Binding-site contacts:
Ligand atom C10 contacts residue HIS447 of chain 5.A at 3.5 Å.
Ligand atom C4 contacts residue HIS447 of chain 5.A at 3.8 Å.
Ligand atom C10 contacts residue PHE338 of chain 5.A at 3.9 Å (hydrophobic).
Ligand atom C6 contacts residue GLU202 of chain 5.A at 3.9 Å.
Ligand atom C10 contacts residue SER203 of chain 5.A at 3.1 Å.
Ligand atom C7 contacts residue SER203 of chain 5.A at 3.4 Å.
Ligand atom N2 contacts residue TRP86 of chain 5.A at 3.7 Å.
Ligand atom N1 contacts residue HIS447 of chain 5.A at 2.8 Å (h-bond).
Ligand atom C14 contacts residue TRP86 of chain 5.A at 3.6 Å (hydrophobic).
Ligand atom C15 contacts residue TRP86 of chain 5.A at 3.5 Å (hydrophobic).
Ligand atom N1 contacts residue TYR337 of chain 5.A at 3.9 Å.
Ligand atom C9 contacts residue GLY121 of chain 5.A at 3.6 Å.
Ligand atom C4 contacts residue TRP86 of chain 5.A at 3.8 Å (hydrophobic).
Ligand atom C12 contacts residue TRP86 of chain 5.A at 3.6 Å (hydrophobic).
Ligand atom C7 contacts residue HIS447 of chain 5.A at 3.7 Å.
Ligand atom C18 contacts residue TYR337 of chain 5.A at 3.5 Å (hydrophobic).
Ligand atom C3 contacts residue TYR337 of chain 5.A at 3.6 Å (hydrophobic).
Ligand atom C5 contacts residue HIS447 of chain 5.A at 3.8 Å.
Ligand atom C1 contacts residue TYR337 of chain 5.A at 3.5 Å (hydrophobic).
Ligand atom C17 contacts residue TRP439 of chain 5.A at 3.3 Å (hydrophobic).
Ligand atom C17 contacts residue TYR337 of chain 5.A at 3.5 Å (hydrophobic).
Ligand atom O1 contacts residue GLY122 of chain 5.A at 3.0 Å (h-bond).
Ligand atom C2 contacts residue TYR449 of chain 5.A at 3.8 Å (hydrophobic).
Ligand atom C14 contacts residue TYR337 of chain 5.A at 3.8 Å (hydrophobic).
Ligand atom O1 contacts residue SER203 of chain 5.A at 2.3 Å (h-bond).
Ligand atom C5 contacts residue TRP86 of chain 5.A at 3.8 Å (hydrophobic).
Ligand atom C2 contacts residue HIS447 of chain 5.A at 3.4 Å.
Ligand atom C7 contacts residue GLY121 of chain 5.A at 3.9 Å.
Ligand atom C2 contacts residue TYR337 of chain 5.A at 3.5 Å (hydrophobic).
Ligand atom N1 contacts residue TRP86 of chain 5.A at 3.6 Å.
Ligand atom CL1 contacts residue TRP439 of chain 5.A at 3.4 Å.
Ligand atom C3 contacts residue TRP86 of chain 5.A at 3.7 Å (hydrophobic).
Ligand atom C16 contacts residue TYR337 of chain 5.A at 3.6 Å (hydrophobic).
Ligand atom C3 contacts residue HIS447 of chain 5.A at 3.6 Å.
Ligand atom C13 contacts residue TRP86 of chain 5.A at 3.6 Å (hydrophobic).
Ligand atom C8 contacts residue GLY121 of chain 5.A at 3.6 Å.
Ligand atom O1 contacts residue GLY121 of chain 5.A at 3.6 Å (h-bond).
Ligand atom CL1 contacts residue TYR337 of chain 5.A at 3.3 Å.
Ligand atom C16 contacts residue TRP86 of chain 5.A at 3.9 Å (hydrophobic).
Ligand atom C15 contacts residue TYR337 of chain 5.A at 3.6 Å (hydrophobic).

Sequence of chain 5.A:
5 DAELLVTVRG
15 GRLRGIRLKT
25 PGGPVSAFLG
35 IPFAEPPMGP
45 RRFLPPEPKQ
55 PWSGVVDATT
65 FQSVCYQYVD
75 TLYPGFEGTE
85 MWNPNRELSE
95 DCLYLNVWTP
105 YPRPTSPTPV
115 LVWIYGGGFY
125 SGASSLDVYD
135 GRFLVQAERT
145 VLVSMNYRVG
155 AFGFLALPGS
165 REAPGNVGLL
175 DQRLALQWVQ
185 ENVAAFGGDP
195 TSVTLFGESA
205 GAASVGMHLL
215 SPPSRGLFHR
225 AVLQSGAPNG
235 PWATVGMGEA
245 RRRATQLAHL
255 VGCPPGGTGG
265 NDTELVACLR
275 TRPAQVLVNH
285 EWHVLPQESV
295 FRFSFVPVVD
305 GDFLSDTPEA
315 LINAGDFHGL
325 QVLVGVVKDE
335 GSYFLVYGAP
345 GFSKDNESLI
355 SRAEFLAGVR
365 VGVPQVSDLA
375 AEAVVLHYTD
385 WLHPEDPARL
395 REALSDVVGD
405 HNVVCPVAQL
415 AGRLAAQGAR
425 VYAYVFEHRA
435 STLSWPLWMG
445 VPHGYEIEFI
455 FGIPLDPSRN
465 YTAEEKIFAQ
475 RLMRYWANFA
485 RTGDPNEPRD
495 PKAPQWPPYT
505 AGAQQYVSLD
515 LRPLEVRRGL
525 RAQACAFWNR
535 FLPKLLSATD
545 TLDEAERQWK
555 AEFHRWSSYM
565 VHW

The small molecule below binds the protein below.
Small molecule (SMILES): Nc1c2c(nc3cc(Cl)ccc13)C[C@H]1C=C(CCO)C[C@@H]2C1